A protein and the small-molecule ligand that binds it are described below.
Small molecule (SMILES): CC(=O)N[C@H]1[C@H](O[C@H]2[C@H](O)[C@@H](NC(C)=O)CO[C@@H]2CO[C@@H]2O[C@@H](C)[C@@H](O)[C@@H](O)[C@@H]2O)O[C@H](CO)[C@@H](O[C@@H]2O[C@H](CO[C@H]3O[C@H](CO)[C@@H](O)[C@H](O)[C@@H]3O)[C@@H](O)[C@H](O[C@H]3O[C@H](CO)[C@@H](O)[C@H](O)[C@@H]3O)[C@@H]2O)[C@@H]1O

Binding-site contacts:
Ligand atom C5 contacts residue GLY130 of chain 1.A at 3.8 Å.
Ligand atom C6 contacts residue ASN165 of chain 1.A at 3.8 Å.
Ligand atom O4 contacts residue THR131 of chain 1.A at 4.0 Å.
Ligand atom C5 contacts residue ASN165 of chain 1.A at 3.6 Å.
Ligand atom C1 contacts residue ASN165 of chain 1.A at 1.4 Å.
Ligand atom O2 contacts residue TRP129 of chain 1.A at 4.0 Å.
Ligand atom O7 contacts residue GLY130 of chain 1.A at 3.5 Å.
Ligand atom O4 contacts residue SER114 of chain 1.A at 2.6 Å (h-bond).
Ligand atom C2 contacts residue TRP129 of chain 1.A at 3.8 Å (hydrophobic).
Ligand atom N2 contacts residue GLN161 of chain 1.A at 3.1 Å (h-bond).
Ligand atom O3 contacts residue GLN161 of chain 1.A at 3.7 Å.
Ligand atom C3 contacts residue GLN161 of chain 1.A at 3.7 Å.
Ligand atom O5 contacts residue ASN165 of chain 1.A at 2.3 Å (h-bond).
Ligand atom O3 contacts residue SER114 of chain 1.A at 3.1 Å (h-bond).
Ligand atom C4 contacts residue SER114 of chain 1.A at 3.5 Å.
Ligand atom C5 contacts residue GLY130 of chain 1.A at 4.0 Å.
Ligand atom C8 contacts residue GLN161 of chain 1.A at 3.9 Å.
Ligand atom C3 contacts residue ASN165 of chain 1.A at 3.8 Å.
Ligand atom C7 contacts residue ASN165 of chain 1.A at 3.1 Å.
Ligand atom C6 contacts residue GLY130 of chain 1.A at 3.6 Å.
Ligand atom O3 contacts residue THR131 of chain 1.A at 3.6 Å.
Ligand atom C8 contacts residue TRP129 of chain 1.A at 3.7 Å (hydrophobic).
Ligand atom C3 contacts residue THR131 of chain 1.A at 4.0 Å.
Ligand atom O7 contacts residue ASN165 of chain 1.A at 2.8 Å (h-bond).
Ligand atom O5 contacts residue GLY130 of chain 1.A at 3.0 Å (h-bond).
Ligand atom C1 contacts residue GLY130 of chain 1.A at 4.0 Å.
Ligand atom N2 contacts residue ASN165 of chain 1.A at 3.0 Å (h-bond).
Ligand atom O4 contacts residue GLY130 of chain 1.A at 3.2 Å.
Ligand atom C5 contacts residue ASN165 of chain 1.A at 3.6 Å.
Ligand atom C7 contacts residue GLN161 of chain 1.A at 4.0 Å.
Ligand atom C4 contacts residue GLY130 of chain 1.A at 3.9 Å.
Ligand atom C6 contacts residue LEU164 of chain 1.A at 3.6 Å (hydrophobic).
Ligand atom O3 contacts residue GLU113 of chain 1.A at 3.8 Å.
Ligand atom C3 contacts residue SER114 of chain 1.A at 3.9 Å.
Ligand atom C3 contacts residue GLY130 of chain 1.A at 3.6 Å.
Ligand atom O4 contacts residue TRP129 of chain 1.A at 3.5 Å.
Ligand atom C2 contacts residue GLN161 of chain 1.A at 3.9 Å.
Ligand atom O5 contacts residue THR131 of chain 1.A at 3.5 Å.
Ligand atom C2 contacts residue ASN165 of chain 1.A at 2.5 Å.
Ligand atom C7 contacts residue GLY130 of chain 1.A at 3.7 Å.

Sequence of chain 1.A:
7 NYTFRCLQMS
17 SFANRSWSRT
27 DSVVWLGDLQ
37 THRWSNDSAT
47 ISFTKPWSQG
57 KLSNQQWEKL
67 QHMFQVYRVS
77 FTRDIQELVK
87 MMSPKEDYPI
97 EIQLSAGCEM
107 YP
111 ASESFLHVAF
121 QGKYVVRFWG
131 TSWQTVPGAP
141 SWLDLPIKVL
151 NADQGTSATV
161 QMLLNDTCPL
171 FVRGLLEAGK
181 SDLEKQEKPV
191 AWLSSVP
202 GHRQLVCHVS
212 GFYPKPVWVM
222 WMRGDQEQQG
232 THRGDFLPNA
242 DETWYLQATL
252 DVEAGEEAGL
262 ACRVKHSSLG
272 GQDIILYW